This small molecule binds to this protein.
Small molecule (SMILES): CC(=O)N[C@H]1[C@H](O[C@H]2[C@H](O)[C@@H](NC(C)=O)CO[C@@H]2CO)O[C@H](CO)[C@@H](O)[C@@H]1O

Binding-site contacts:
Ligand atom C7 contacts residue ASN855 of chain 1.C at 3.1 Å.
Ligand atom C1 contacts residue ASN855 of chain 1.C at 1.4 Å.
Ligand atom O7 contacts residue ASN855 of chain 1.C at 3.1 Å (h-bond).
Ligand atom O5 contacts residue THR857 of chain 1.C at 3.6 Å.
Ligand atom O6 contacts residue ASN858 of chain 1.C at 3.8 Å.
Ligand atom C3 contacts residue ASN855 of chain 1.C at 3.8 Å.
Ligand atom C6 contacts residue ASN858 of chain 1.C at 4.1 Å.
Ligand atom C1 contacts residue THR857 of chain 1.C at 3.8 Å.
Ligand atom C8 contacts residue ASN855 of chain 1.C at 4.2 Å.
Ligand atom N2 contacts residue ASN855 of chain 1.C at 2.9 Å (h-bond).
Ligand atom O7 contacts residue ASN986 of chain 1.C at 4.5 Å.
Ligand atom C5 contacts residue THR857 of chain 1.C at 3.7 Å.
Ligand atom C4 contacts residue ASN855 of chain 1.C at 4.3 Å.
Ligand atom C5 contacts residue ASN855 of chain 1.C at 3.6 Å.
Ligand atom O7 contacts residue THR857 of chain 1.C at 4.5 Å.
Ligand atom C2 contacts residue ASN855 of chain 1.C at 2.5 Å.
Ligand atom C6 contacts residue THR857 of chain 1.C at 3.6 Å.
Ligand atom O5 contacts residue ASN855 of chain 1.C at 2.4 Å (h-bond).
Ligand atom C8 contacts residue THR857 of chain 1.C at 4.2 Å.

Sequence of chain 1.C:
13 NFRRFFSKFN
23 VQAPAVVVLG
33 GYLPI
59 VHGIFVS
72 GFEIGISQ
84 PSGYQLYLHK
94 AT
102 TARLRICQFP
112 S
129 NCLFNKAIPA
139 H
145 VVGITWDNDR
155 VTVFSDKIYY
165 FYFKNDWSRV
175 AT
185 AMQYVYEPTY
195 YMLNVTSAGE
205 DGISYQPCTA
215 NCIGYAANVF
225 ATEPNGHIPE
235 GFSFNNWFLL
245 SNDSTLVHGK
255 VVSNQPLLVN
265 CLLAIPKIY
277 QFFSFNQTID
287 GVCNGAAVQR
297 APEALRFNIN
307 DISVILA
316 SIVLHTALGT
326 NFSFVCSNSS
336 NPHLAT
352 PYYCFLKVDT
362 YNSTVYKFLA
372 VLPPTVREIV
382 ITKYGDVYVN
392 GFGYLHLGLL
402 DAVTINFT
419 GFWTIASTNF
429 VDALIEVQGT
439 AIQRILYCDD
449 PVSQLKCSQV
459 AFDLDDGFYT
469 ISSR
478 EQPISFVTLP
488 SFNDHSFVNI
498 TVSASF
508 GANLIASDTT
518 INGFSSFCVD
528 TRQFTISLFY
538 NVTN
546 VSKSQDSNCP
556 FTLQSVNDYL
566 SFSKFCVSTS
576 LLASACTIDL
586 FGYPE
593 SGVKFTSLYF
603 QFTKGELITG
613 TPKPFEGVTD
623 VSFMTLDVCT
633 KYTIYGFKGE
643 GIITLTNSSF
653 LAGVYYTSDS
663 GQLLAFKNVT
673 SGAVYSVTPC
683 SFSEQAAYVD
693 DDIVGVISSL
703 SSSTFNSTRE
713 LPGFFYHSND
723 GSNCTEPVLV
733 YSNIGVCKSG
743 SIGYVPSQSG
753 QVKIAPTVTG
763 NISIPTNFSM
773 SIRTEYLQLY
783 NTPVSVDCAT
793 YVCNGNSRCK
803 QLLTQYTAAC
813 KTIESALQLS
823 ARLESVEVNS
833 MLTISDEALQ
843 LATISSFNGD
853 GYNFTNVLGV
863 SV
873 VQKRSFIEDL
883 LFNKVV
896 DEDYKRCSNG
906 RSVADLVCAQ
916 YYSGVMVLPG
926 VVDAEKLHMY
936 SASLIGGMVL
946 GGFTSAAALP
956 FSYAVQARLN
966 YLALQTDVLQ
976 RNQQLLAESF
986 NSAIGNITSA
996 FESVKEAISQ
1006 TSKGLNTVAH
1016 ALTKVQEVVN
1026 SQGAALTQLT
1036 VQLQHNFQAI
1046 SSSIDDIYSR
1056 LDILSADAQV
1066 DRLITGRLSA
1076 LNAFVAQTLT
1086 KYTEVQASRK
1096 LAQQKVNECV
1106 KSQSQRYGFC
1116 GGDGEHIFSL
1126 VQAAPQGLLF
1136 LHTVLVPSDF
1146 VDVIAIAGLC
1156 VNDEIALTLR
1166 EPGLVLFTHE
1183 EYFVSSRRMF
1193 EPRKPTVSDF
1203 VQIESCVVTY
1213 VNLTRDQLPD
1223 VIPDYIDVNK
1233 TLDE